Binding-site contacts:
Ligand atom C2 contacts residue ASN105 of chain 1.A at 2.7 Å.
Ligand atom C8 contacts residue ASN105 of chain 1.A at 4.3 Å.
Ligand atom C1 contacts residue ASN105 of chain 1.A at 1.5 Å.
Ligand atom C2 contacts residue GLN83 of chain 1.A at 4.0 Å.
Ligand atom C4 contacts residue ASN105 of chain 1.A at 4.3 Å.
Ligand atom C7 contacts residue ASN105 of chain 1.A at 3.4 Å.
Ligand atom C1 contacts residue GLN83 of chain 1.A at 3.8 Å.
Ligand atom N2 contacts residue GLN83 of chain 1.A at 3.7 Å.
Ligand atom O7 contacts residue GLN103 of chain 1.A at 3.7 Å.
Ligand atom O7 contacts residue ASN105 of chain 1.A at 3.7 Å.
Ligand atom C8 contacts residue ASN196 of chain 1.A at 3.3 Å.
Ligand atom C5 contacts residue ASN105 of chain 1.A at 3.6 Å.
Ligand atom O5 contacts residue ASN105 of chain 1.A at 2.3 Å (h-bond).
Ligand atom C3 contacts residue ASN105 of chain 1.A at 4.0 Å.
Ligand atom C3 contacts residue GLN83 of chain 1.A at 3.9 Å.
Ligand atom N2 contacts residue ASN105 of chain 1.A at 2.9 Å.
Ligand atom C7 contacts residue ASN196 of chain 1.A at 4.2 Å.
Ligand atom O3 contacts residue HIS197 of chain 1.A at 4.3 Å.

Sequence of chain 1.A:
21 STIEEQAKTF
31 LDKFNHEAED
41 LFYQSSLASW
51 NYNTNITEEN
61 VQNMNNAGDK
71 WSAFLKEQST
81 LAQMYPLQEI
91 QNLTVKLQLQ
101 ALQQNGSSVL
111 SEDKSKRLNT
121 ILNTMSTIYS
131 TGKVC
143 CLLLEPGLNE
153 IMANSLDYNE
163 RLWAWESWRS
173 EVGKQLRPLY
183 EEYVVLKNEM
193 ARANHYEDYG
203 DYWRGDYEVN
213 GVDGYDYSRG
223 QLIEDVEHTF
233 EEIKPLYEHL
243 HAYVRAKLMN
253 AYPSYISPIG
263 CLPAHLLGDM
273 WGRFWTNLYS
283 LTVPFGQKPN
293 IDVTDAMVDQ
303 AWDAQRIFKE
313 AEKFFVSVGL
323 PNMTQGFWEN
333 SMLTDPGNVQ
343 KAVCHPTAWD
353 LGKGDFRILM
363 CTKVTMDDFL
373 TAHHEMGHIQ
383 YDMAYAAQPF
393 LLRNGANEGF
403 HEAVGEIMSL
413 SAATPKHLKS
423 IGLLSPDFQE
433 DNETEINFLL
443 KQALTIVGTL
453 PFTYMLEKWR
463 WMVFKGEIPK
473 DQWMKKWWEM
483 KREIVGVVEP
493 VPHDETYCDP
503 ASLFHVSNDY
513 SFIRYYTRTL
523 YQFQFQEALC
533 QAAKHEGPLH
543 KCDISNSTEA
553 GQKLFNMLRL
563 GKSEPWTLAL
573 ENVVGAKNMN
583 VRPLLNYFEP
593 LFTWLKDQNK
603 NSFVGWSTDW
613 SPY

This small molecule binds to this protein.
Small molecule (SMILES): CC(=O)N[C@@H]1[C@@H](O)[C@H](O)[C@@H](CO)O[C@H]1O